The protein below binds the small molecule below.
Small molecule (SMILES): CC(=O)N[C@@H]1[C@@H](O)[C@H](O)[C@@H](CO)O[C@H]1O

Sequence of chain 1.B:
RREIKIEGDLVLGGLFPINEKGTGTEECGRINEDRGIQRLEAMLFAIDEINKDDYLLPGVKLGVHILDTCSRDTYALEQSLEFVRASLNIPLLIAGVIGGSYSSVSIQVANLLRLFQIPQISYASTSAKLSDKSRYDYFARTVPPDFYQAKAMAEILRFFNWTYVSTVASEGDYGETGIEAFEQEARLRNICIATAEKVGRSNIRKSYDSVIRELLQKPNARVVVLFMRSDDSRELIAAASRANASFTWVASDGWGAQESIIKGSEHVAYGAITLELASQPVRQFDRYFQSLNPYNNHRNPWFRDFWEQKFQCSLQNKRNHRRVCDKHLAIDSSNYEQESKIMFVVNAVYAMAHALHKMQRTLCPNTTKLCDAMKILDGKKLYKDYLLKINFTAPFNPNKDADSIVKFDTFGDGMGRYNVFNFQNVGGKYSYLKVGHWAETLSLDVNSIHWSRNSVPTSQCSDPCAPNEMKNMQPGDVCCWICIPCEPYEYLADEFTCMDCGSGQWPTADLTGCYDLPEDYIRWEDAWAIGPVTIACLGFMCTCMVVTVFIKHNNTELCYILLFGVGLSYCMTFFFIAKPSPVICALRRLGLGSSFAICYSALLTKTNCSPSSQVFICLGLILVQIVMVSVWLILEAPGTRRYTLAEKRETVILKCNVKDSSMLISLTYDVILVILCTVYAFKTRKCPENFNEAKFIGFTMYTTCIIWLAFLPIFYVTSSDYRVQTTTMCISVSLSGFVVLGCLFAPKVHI

Binding-site contacts:
Ligand atom C4 contacts residue ASN218 of chain 1.B at 4.2 Å.
Ligand atom N2 contacts residue ASN218 of chain 1.B at 2.9 Å (h-bond).
Ligand atom C8 contacts residue ASN218 of chain 1.B at 3.6 Å.
Ligand atom C5 contacts residue ASN218 of chain 1.B at 3.7 Å.
Ligand atom O5 contacts residue ASN218 of chain 1.B at 2.4 Å (h-bond).
Ligand atom C1 contacts residue PHE216 of chain 1.B at 4.5 Å (hydrophobic).
Ligand atom C7 contacts residue ASN218 of chain 1.B at 3.4 Å.
Ligand atom N2 contacts residue PHE216 of chain 1.B at 3.5 Å (h-bond).
Ligand atom O7 contacts residue PHE217 of chain 1.B at 4.2 Å.
Ligand atom C7 contacts residue PHE216 of chain 1.B at 3.9 Å (hydrophobic).
Ligand atom C3 contacts residue ASN218 of chain 1.B at 3.8 Å.
Ligand atom O7 contacts residue ASN218 of chain 1.B at 4.3 Å.
Ligand atom C1 contacts residue ASN218 of chain 1.B at 1.4 Å.
Ligand atom C2 contacts residue ASN218 of chain 1.B at 2.5 Å.
Ligand atom O7 contacts residue PHE216 of chain 1.B at 3.5 Å (h-bond).